Sequence of chain 2.B:
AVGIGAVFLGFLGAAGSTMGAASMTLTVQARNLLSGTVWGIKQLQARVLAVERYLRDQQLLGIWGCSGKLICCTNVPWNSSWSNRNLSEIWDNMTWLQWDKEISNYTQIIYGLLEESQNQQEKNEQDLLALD

Sequence of chain 2.A:
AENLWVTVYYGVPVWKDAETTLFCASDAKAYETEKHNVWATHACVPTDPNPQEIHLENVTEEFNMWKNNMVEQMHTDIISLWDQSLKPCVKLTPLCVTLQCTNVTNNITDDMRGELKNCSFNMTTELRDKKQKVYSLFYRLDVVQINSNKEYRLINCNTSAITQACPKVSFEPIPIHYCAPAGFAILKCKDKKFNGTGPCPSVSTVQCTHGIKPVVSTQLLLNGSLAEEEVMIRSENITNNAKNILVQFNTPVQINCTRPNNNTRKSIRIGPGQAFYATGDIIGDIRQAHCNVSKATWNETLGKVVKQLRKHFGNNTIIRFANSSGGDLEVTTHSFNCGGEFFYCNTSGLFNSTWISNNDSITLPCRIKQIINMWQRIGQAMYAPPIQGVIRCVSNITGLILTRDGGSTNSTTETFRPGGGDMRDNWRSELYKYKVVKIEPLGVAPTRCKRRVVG

Sequence of chain 2.F:
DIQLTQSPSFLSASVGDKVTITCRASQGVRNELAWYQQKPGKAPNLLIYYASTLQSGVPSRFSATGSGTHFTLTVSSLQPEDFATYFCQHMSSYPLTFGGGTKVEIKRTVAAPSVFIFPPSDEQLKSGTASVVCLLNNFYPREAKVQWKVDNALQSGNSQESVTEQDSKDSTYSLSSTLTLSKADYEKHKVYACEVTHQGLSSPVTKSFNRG

Binding-site contacts:
Ligand atom N2 contacts residue ASN58 of chain 2.A at 2.9 Å (h-bond).
Ligand atom C5 contacts residue TYR50 of chain 2.F at 4.0 Å (hydrophobic).
Ligand atom O4 contacts residue TYR102 of chain 2.E at 3.5 Å.
Ligand atom O3 contacts residue TYR50 of chain 2.F at 3.6 Å.
Ligand atom C5 contacts residue ASN58 of chain 2.A at 3.6 Å.
Ligand atom C1 contacts residue TYR50 of chain 2.F at 4.2 Å (hydrophobic).
Ligand atom O7 contacts residue GLY16 of chain 2.B at 4.0 Å.
Ligand atom O3 contacts residue SER67 of chain 2.F at 3.9 Å.
Ligand atom O5 contacts residue TYR50 of chain 2.F at 4.0 Å.
Ligand atom C4 contacts residue ASN58 of chain 2.A at 4.2 Å.
Ligand atom C5 contacts residue TYR102 of chain 2.E at 4.3 Å (hydrophobic).
Ligand atom O5 contacts residue ASN58 of chain 2.A at 2.4 Å (h-bond).
Ligand atom O2 contacts residue ASN31 of chain 2.F at 4.3 Å.
Ligand atom C6 contacts residue TYR50 of chain 2.F at 3.8 Å (hydrophobic).
Ligand atom O5 contacts residue ASN31 of chain 2.F at 3.7 Å.
Ligand atom C1 contacts residue ASN31 of chain 2.F at 3.9 Å.
Ligand atom C5 contacts residue ASN31 of chain 2.F at 3.9 Å.
Ligand atom C3 contacts residue ASN58 of chain 2.A at 3.8 Å.
Ligand atom C3 contacts residue TYR102 of chain 2.E at 3.6 Å (hydrophobic).
Ligand atom C2 contacts residue ASN58 of chain 2.A at 2.5 Å.
Ligand atom C1 contacts residue ASN58 of chain 2.A at 1.4 Å.
Ligand atom C1 contacts residue TYR102 of chain 2.E at 4.1 Å (hydrophobic).
Ligand atom N2 contacts residue TYR49 of chain 2.F at 4.2 Å.
Ligand atom C3 contacts residue ASN31 of chain 2.F at 3.5 Å.
Ligand atom C4 contacts residue ASN31 of chain 2.F at 4.4 Å.
Ligand atom O2 contacts residue SER67 of chain 2.F at 3.9 Å.
Ligand atom C2 contacts residue TYR102 of chain 2.E at 3.9 Å (hydrophobic).
Ligand atom O6 contacts residue ASN31 of chain 2.F at 4.0 Å.
Ligand atom N2 contacts residue TYR102 of chain 2.E at 4.3 Å.
Ligand atom O7 contacts residue ASN58 of chain 2.A at 3.0 Å (h-bond).
Ligand atom O3 contacts residue TYR102 of chain 2.E at 3.6 Å.
Ligand atom C8 contacts residue ASN58 of chain 2.A at 4.4 Å.
Ligand atom C7 contacts residue ASN58 of chain 2.A at 3.2 Å.
Ligand atom C8 contacts residue GLU57 of chain 2.A at 4.0 Å.
Ligand atom C8 contacts residue SER17 of chain 2.B at 3.5 Å.
Ligand atom C7 contacts residue SER17 of chain 2.B at 3.3 Å.
Ligand atom C2 contacts residue ASN31 of chain 2.F at 3.2 Å.
Ligand atom O7 contacts residue SER17 of chain 2.B at 2.6 Å (h-bond).
Ligand atom C4 contacts residue TYR102 of chain 2.E at 4.2 Å (hydrophobic).
Ligand atom O5 contacts residue TYR102 of chain 2.E at 4.0 Å.

Sequence of chain 2.E:
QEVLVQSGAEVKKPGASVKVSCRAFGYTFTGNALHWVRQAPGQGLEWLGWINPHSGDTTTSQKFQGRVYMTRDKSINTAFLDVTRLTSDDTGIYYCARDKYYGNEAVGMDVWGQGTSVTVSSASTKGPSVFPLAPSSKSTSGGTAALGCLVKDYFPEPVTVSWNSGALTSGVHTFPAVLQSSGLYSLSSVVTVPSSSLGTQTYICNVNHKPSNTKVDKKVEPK

A protein and the small-molecule ligand that binds it are described below.
Small molecule (SMILES): CC(=O)N[C@H]1[C@H](O[C@H]2[C@H](O)[C@@H](NC(C)=O)CO[C@@H]2CO)O[C@H](CO)[C@@H](O[C@@H]2O[C@H](CO[C@H]3O[C@H](CO[C@H]4O[C@H](CO)[C@@H](O)[C@H](O)[C@@H]4O)[C@@H](O)[C@H](O[C@H]4O[C@H](CO)[C@@H](O)[C@H](O)[C@@H]4O)[C@@H]3O)[C@@H](O)[C@H](O[C@H]3O[C@H](CO)[C@@H](O)[C@H](O)[C@@H]3O)[C@@H]2O)[C@@H]1O